Binding-site contacts:
Ligand atom C6 contacts residue GLN608 of chain 1.A at 3.2 Å.
Ligand atom O5 contacts residue ASN359 of chain 1.A at 2.4 Å (h-bond).
Ligand atom C7 contacts residue ASN359 of chain 1.A at 3.9 Å.
Ligand atom C2 contacts residue ASN359 of chain 1.A at 2.5 Å.
Ligand atom O6 contacts residue PRO607 of chain 1.A at 4.3 Å.
Ligand atom O6 contacts residue ASN359 of chain 1.A at 4.2 Å.
Ligand atom C1 contacts residue ASN359 of chain 1.A at 1.4 Å.
Ligand atom C5 contacts residue ASN359 of chain 1.A at 3.7 Å.
Ligand atom C3 contacts residue ASN359 of chain 1.A at 3.8 Å.
Ligand atom C5 contacts residue GLN608 of chain 1.A at 4.1 Å.
Ligand atom O5 contacts residue GLN608 of chain 1.A at 4.4 Å.
Ligand atom C6 contacts residue ASN359 of chain 1.A at 4.4 Å.
Ligand atom C6 contacts residue PRO607 of chain 1.A at 4.4 Å (hydrophobic).
Ligand atom O6 contacts residue GLN608 of chain 1.A at 4.2 Å.
Ligand atom O7 contacts residue ASN359 of chain 1.A at 4.4 Å.
Ligand atom C4 contacts residue ASN359 of chain 1.A at 4.2 Å.
Ligand atom C4 contacts residue GLN608 of chain 1.A at 4.2 Å.
Ligand atom N2 contacts residue ASN359 of chain 1.A at 2.9 Å (h-bond).

A small-molecule ligand and the protein it binds are described below.
Small molecule (SMILES): CC(=O)N[C@@H]1[C@@H](O)[C@H](O)[C@@H](CO)O[C@H]1O

Sequence of chain 1.A:
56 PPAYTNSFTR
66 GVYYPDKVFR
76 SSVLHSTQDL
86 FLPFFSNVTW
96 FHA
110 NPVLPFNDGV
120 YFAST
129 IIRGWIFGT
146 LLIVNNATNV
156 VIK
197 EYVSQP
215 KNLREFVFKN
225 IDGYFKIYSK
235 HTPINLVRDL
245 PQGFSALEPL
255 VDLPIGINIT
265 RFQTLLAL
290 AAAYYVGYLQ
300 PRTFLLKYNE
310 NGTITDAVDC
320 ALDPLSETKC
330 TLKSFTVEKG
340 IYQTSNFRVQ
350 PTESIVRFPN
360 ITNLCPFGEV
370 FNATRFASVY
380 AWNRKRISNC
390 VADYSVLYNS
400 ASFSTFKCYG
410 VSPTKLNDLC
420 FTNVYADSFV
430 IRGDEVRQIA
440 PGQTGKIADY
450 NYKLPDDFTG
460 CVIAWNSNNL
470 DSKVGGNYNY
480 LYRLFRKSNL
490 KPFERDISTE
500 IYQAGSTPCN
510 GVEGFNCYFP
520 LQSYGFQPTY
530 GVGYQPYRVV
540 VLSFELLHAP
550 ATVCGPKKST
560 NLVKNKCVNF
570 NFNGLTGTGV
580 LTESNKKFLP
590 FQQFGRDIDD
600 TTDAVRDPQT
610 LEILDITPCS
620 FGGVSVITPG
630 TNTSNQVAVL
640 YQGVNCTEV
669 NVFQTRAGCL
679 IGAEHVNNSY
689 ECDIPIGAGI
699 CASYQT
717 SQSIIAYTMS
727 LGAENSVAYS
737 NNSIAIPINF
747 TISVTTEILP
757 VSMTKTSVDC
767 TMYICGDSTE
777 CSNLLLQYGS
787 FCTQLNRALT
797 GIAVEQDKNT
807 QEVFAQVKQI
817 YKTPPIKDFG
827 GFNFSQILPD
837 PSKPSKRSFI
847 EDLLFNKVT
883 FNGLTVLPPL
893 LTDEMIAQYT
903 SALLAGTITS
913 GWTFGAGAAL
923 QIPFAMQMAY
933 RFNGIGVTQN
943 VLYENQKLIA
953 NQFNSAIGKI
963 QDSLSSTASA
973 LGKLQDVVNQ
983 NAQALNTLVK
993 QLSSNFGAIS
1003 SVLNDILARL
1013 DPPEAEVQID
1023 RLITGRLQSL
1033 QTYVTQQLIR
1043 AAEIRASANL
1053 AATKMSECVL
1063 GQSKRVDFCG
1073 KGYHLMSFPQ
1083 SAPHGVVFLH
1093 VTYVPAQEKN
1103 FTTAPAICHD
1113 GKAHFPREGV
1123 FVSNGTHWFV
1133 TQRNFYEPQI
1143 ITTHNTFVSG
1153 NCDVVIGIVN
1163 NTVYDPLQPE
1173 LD